This small molecule binds to this protein.
Small molecule (SMILES): CC(=O)N[C@@H]1[C@@H](O)[C@H](O)[C@@H](CO)O[C@H]1O

Sequence of chain 2.A:
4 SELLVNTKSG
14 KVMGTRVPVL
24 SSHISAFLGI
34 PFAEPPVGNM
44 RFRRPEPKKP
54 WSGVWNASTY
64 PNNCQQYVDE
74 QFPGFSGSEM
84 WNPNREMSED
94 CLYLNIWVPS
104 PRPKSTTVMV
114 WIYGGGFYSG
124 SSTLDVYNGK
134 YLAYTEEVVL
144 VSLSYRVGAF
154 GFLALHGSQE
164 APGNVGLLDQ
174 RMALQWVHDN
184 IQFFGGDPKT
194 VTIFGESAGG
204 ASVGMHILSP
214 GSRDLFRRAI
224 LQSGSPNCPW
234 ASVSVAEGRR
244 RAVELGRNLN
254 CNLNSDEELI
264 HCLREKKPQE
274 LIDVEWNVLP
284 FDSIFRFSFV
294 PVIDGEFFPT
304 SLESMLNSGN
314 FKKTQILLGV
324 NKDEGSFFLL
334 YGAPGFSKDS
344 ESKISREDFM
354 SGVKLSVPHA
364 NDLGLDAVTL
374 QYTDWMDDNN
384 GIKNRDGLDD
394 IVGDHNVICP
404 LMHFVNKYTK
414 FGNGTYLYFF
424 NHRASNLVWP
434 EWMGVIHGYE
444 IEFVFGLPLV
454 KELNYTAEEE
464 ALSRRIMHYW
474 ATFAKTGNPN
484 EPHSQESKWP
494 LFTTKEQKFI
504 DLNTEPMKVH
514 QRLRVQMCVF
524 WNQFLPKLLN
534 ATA

Binding-site contacts:
Ligand atom C1 contacts residue SER61 of chain 2.A at 3.3 Å.
Ligand atom C3 contacts residue ASN59 of chain 2.A at 3.8 Å.
Ligand atom C8 contacts residue THR62 of chain 2.A at 3.6 Å.
Ligand atom C2 contacts residue SER61 of chain 2.A at 3.1 Å.
Ligand atom N2 contacts residue SER61 of chain 2.A at 3.6 Å.
Ligand atom C6 contacts residue ASN59 of chain 2.A at 4.2 Å.
Ligand atom C1 contacts residue ASN59 of chain 2.A at 1.4 Å.
Ligand atom C5 contacts residue ASN59 of chain 2.A at 3.7 Å.
Ligand atom C7 contacts residue ASN59 of chain 2.A at 4.0 Å.
Ligand atom C3 contacts residue SER61 of chain 2.A at 4.4 Å.
Ligand atom N2 contacts residue THR62 of chain 2.A at 4.5 Å.
Ligand atom O6 contacts residue ASN59 of chain 2.A at 4.4 Å.
Ligand atom N2 contacts residue ASN59 of chain 2.A at 2.7 Å (h-bond).
Ligand atom C2 contacts residue ASN59 of chain 2.A at 2.5 Å.
Ligand atom C4 contacts residue ASN59 of chain 2.A at 4.2 Å.
Ligand atom O5 contacts residue ASN59 of chain 2.A at 2.4 Å (h-bond).